The protein below binds the small molecule below.
Small molecule (SMILES): CC(=O)N[C@H]1[C@H](O[C@H]2[C@H](O)[C@@H](NC(C)=O)CO[C@@H]2CO)O[C@H](CO)[C@@H](O)[C@@H]1O

Sequence of chain 1.C:
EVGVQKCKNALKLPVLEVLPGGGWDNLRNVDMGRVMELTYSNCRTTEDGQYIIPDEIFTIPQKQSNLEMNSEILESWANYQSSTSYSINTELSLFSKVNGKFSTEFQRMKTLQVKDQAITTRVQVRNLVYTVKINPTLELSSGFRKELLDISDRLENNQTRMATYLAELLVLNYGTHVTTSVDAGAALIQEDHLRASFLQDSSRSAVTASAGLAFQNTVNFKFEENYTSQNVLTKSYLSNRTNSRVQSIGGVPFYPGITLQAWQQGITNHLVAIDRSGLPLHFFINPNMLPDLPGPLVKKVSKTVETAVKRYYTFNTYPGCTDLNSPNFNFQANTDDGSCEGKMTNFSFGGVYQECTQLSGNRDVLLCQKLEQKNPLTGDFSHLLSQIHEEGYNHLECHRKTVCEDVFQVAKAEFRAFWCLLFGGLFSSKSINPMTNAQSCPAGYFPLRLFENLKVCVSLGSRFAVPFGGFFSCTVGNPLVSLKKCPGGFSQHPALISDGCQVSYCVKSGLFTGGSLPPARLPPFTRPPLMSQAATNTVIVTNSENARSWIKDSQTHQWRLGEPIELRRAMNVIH

Binding-site contacts:
Ligand atom O6 contacts residue SER207 of chain 1.C at 3.3 Å (h-bond).
Ligand atom C4 contacts residue SER248 of chain 1.C at 4.3 Å.
Ligand atom O7 contacts residue SER251 of chain 1.C at 3.2 Å.
Ligand atom C6 contacts residue ASP211 of chain 1.C at 3.7 Å.
Ligand atom C8 contacts residue SER251 of chain 1.C at 3.8 Å.
Ligand atom C5 contacts residue ASN252 of chain 1.C at 3.7 Å.
Ligand atom O6 contacts residue ASP211 of chain 1.C at 3.0 Å (salt-bridge).
Ligand atom O6 contacts residue PHE208 of chain 1.C at 3.5 Å.
Ligand atom C4 contacts residue ASN252 of chain 1.C at 4.2 Å.
Ligand atom C7 contacts residue SER251 of chain 1.C at 3.8 Å.
Ligand atom O5 contacts residue SER248 of chain 1.C at 4.3 Å.
Ligand atom C3 contacts residue ASN252 of chain 1.C at 3.8 Å.
Ligand atom O5 contacts residue PHE208 of chain 1.C at 3.8 Å.
Ligand atom C1 contacts residue ASN252 of chain 1.C at 1.4 Å.
Ligand atom O5 contacts residue ASN252 of chain 1.C at 2.4 Å (h-bond).
Ligand atom N2 contacts residue SER251 of chain 1.C at 4.2 Å.
Ligand atom O6 contacts residue LYS247 of chain 1.C at 4.0 Å.
Ligand atom N2 contacts residue ASN252 of chain 1.C at 3.0 Å (h-bond).
Ligand atom C6 contacts residue PHE208 of chain 1.C at 4.2 Å (hydrophobic).
Ligand atom C7 contacts residue ASN252 of chain 1.C at 4.0 Å.
Ligand atom C2 contacts residue ASN252 of chain 1.C at 2.5 Å.